This protein binds this small molecule.
Small molecule (SMILES): CCN1CCN[C@H]1c1cccc(-c2ccccn2)n1

Sequence of chain 1.A:
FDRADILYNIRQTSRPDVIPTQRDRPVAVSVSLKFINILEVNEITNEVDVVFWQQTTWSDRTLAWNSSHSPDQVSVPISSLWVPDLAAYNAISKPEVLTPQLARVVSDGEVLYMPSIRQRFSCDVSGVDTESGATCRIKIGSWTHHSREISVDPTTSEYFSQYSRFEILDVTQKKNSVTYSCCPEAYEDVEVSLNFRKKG

Sequence of chain 1.E:
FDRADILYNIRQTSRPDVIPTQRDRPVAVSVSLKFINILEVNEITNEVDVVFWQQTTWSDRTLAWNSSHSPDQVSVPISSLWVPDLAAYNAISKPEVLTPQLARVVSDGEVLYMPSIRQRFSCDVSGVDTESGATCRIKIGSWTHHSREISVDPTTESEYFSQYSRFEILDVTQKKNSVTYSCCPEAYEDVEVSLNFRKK

Binding-site contacts:
Ligand atom C14 contacts residue TYR192 of chain 1.E at 3.6 Å (hydrophobic).
Ligand atom N3 contacts residue MET114 of chain 1.A at 3.6 Å.
Ligand atom C10 contacts residue TYR192 of chain 1.E at 3.5 Å (hydrophobic).
Ligand atom C2 contacts residue GLN55 of chain 1.A at 4.0 Å.
Ligand atom C7 contacts residue LEU112 of chain 1.A at 3.4 Å (hydrophobic).
Ligand atom C12 contacts residue MET114 of chain 1.A at 3.9 Å (hydrophobic).
Ligand atom C10 contacts residue MET114 of chain 1.A at 3.8 Å (hydrophobic).
Ligand atom N1 contacts residue CYS188 of chain 1.E at 4.0 Å.
Ligand atom C1 contacts residue CYS187 of chain 1.E at 3.6 Å (hydrophobic).
Ligand atom C5 contacts residue LEU112 of chain 1.A at 3.6 Å (hydrophobic).
Ligand atom N2 contacts residue LEU112 of chain 1.A at 3.6 Å.
Ligand atom N4 contacts residue MET114 of chain 1.A at 3.9 Å.
Ligand atom N2 contacts residue TYR113 of chain 1.A at 3.6 Å (h-bond).
Ligand atom C4 contacts residue THR57 of chain 1.A at 4.0 Å.
Ligand atom C15 contacts residue TYR89 of chain 1.E at 3.8 Å (hydrophobic).
Ligand atom C6 contacts residue MET114 of chain 1.A at 4.0 Å (hydrophobic).
Ligand atom N2 contacts residue MET114 of chain 1.A at 3.7 Å.
Ligand atom C4 contacts residue GLN55 of chain 1.A at 4.0 Å.
Ligand atom C9 contacts residue TYR192 of chain 1.E at 3.4 Å (hydrophobic).
Ligand atom C13 contacts residue TYR192 of chain 1.E at 3.6 Å (hydrophobic).
Ligand atom C11 contacts residue TRP143 of chain 1.E at 4.0 Å (hydrophobic).
Ligand atom C2 contacts residue CYS187 of chain 1.E at 3.4 Å (hydrophobic).
Ligand atom C2 contacts residue CYS188 of chain 1.E at 2.9 Å (hydrophobic).
Ligand atom C15 contacts residue TRP143 of chain 1.E at 3.7 Å (hydrophobic).
Ligand atom C3 contacts residue GLN55 of chain 1.A at 3.9 Å.
Ligand atom C4 contacts residue THR56 of chain 1.A at 3.4 Å.
Ligand atom C15 contacts residue TYR192 of chain 1.E at 3.7 Å (hydrophobic).
Ligand atom C11 contacts residue TYR192 of chain 1.E at 3.4 Å (hydrophobic).
Ligand atom C13 contacts residue TYR185 of chain 1.E at 3.3 Å (hydrophobic).
Ligand atom N3 contacts residue TYR192 of chain 1.E at 3.6 Å.
Ligand atom C9 contacts residue TRP143 of chain 1.E at 3.3 Å (hydrophobic).
Ligand atom C11 contacts residue MET114 of chain 1.A at 3.5 Å (hydrophobic).
Ligand atom C12 contacts residue TYR192 of chain 1.E at 3.8 Å (hydrophobic).
Ligand atom C1 contacts residue GLN55 of chain 1.A at 3.0 Å.
Ligand atom N3 contacts residue TRP143 of chain 1.E at 3.0 Å (h-bond).
Ligand atom C1 contacts residue MET114 of chain 1.A at 3.1 Å (hydrophobic).
Ligand atom C14 contacts residue TYR185 of chain 1.E at 3.4 Å (hydrophobic).
Ligand atom N2 contacts residue THR56 of chain 1.A at 3.8 Å.
Ligand atom C1 contacts residue CYS188 of chain 1.E at 3.8 Å (hydrophobic).
Ligand atom C4 contacts residue TYR113 of chain 1.A at 3.9 Å (hydrophobic).